Binding-site contacts:
Ligand atom C2 contacts residue GLY8 of chain 1.B at 4.4 Å.
Ligand atom C2 contacts residue ASN56 of chain 1.A at 2.5 Å.
Ligand atom N2 contacts residue GLY8 of chain 1.B at 4.2 Å.
Ligand atom O7 contacts residue ASN56 of chain 1.A at 3.9 Å.
Ligand atom O7 contacts residue GLU55 of chain 1.A at 3.0 Å (salt-bridge).
Ligand atom C4 contacts residue ASN56 of chain 1.A at 4.2 Å.
Ligand atom C3 contacts residue ASN56 of chain 1.A at 3.8 Å.
Ligand atom C7 contacts residue SER9 of chain 1.B at 4.1 Å.
Ligand atom C5 contacts residue ASN56 of chain 1.A at 3.6 Å.
Ligand atom C7 contacts residue GLU55 of chain 1.A at 4.0 Å.
Ligand atom C8 contacts residue GLU55 of chain 1.A at 4.1 Å.
Ligand atom C7 contacts residue ASN56 of chain 1.A at 3.6 Å.
Ligand atom N2 contacts residue ASN56 of chain 1.A at 2.9 Å (h-bond).
Ligand atom C8 contacts residue SER9 of chain 1.B at 3.3 Å.
Ligand atom N2 contacts residue SER9 of chain 1.B at 3.9 Å.
Ligand atom O5 contacts residue ASN56 of chain 1.A at 2.3 Å (h-bond).
Ligand atom C1 contacts residue ASN56 of chain 1.A at 1.4 Å.

Sequence of chain 1.A:
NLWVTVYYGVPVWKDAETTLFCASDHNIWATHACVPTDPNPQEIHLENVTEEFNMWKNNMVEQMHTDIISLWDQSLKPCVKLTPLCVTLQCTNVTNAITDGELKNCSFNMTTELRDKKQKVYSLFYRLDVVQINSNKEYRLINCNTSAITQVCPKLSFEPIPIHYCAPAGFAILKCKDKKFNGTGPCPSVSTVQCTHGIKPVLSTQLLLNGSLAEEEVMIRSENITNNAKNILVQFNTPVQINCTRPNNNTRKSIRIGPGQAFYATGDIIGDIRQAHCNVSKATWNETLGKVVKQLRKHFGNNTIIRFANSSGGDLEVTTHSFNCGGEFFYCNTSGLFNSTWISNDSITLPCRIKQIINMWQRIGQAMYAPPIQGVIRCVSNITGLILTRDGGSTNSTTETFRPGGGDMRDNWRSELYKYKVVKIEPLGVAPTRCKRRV

This protein binds this small molecule.
Small molecule (SMILES): CC(=O)N[C@H]1[C@H](O[C@H]2[C@H](O)[C@@H](NC(C)=O)CO[C@@H]2CO)O[C@H](CO)[C@@H](O)[C@@H]1O

Sequence of chain 1.B:
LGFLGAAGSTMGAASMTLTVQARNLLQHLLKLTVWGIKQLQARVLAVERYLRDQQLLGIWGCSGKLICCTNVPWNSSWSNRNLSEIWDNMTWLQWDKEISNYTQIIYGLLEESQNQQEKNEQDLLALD